Binding-site contacts:
Ligand atom O4 contacts residue PRO6 of chain 1.C at 3.2 Å.
Ligand atom O6 contacts residue SER1 of chain 1.F at 3.8 Å.
Ligand atom C1 contacts residue PHE25 of chain 1.C at 4.0 Å (hydrophobic).
Ligand atom O6 contacts residue SER2 of chain 1.F at 3.2 Å (h-bond).
Ligand atom O2 contacts residue GLU23 of chain 1.C at 4.5 Å.
Ligand atom O2 contacts residue PHE25 of chain 1.C at 4.0 Å.
Ligand atom O3 contacts residue GLN45 of chain 1.C at 3.9 Å.
Ligand atom O5 contacts residue SER1 of chain 1.F at 2.3 Å (h-bond).
Ligand atom C5 contacts residue SER1 of chain 1.F at 3.6 Å.
Ligand atom C4 contacts residue PRO6 of chain 1.C at 4.4 Å (hydrophobic).
Ligand atom C4 contacts residue SER1 of chain 1.F at 4.1 Å.
Ligand atom C1 contacts residue SER1 of chain 1.F at 1.4 Å.
Ligand atom C2 contacts residue SER1 of chain 1.F at 2.4 Å.
Ligand atom C6 contacts residue SER1 of chain 1.F at 4.2 Å.
Ligand atom C2 contacts residue PHE25 of chain 1.C at 3.7 Å (hydrophobic).
Ligand atom C6 contacts residue PRO6 of chain 1.C at 3.9 Å (hydrophobic).
Ligand atom O2 contacts residue SER1 of chain 1.F at 2.6 Å (h-bond).
Ligand atom O4 contacts residue PHE25 of chain 1.C at 3.9 Å.
Ligand atom C3 contacts residue SER1 of chain 1.F at 3.6 Å.

Sequence of chain 1.F:
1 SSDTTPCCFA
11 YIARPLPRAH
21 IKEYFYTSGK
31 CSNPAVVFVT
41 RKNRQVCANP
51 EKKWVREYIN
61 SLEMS

Sequence of chain 1.C:
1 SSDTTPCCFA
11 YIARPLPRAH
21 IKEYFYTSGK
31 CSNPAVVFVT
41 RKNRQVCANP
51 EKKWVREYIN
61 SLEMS

A small-molecule ligand and the protein it binds are described below.
Small molecule (SMILES): OC[C@H]1O[C@H](O)[C@H](O)[C@@H](O)[C@H]1O